Sequence of chain 1.H:
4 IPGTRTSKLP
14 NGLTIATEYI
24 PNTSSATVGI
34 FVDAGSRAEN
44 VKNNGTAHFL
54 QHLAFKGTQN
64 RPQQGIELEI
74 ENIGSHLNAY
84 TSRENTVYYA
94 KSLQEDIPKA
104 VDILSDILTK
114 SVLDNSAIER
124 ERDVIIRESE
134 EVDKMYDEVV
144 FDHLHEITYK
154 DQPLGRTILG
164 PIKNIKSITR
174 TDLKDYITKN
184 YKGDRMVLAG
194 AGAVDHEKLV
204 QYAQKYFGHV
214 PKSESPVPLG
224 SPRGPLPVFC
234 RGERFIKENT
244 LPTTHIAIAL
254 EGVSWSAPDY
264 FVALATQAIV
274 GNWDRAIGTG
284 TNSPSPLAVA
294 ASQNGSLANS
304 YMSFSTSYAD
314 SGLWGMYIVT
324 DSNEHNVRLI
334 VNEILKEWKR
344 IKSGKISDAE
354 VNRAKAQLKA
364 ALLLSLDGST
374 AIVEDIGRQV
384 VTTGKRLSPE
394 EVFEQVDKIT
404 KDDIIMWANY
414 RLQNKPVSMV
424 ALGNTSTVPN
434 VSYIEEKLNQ

A small-molecule ligand and the protein it binds are described below.
Small molecule (SMILES): CC(C)C[C@H](N)C(=O)N[C@@H](CO)C(=O)N[C@@H](CCCN=C(N)N)C(=O)N[C@H](C(=O)N[C@@H](C)C(=O)N[C@@H](CCCCN)C(=O)N[C@@H](CCCN=C(N)N)C(=O)N[C@@H](C)C(=O)O)C(C)C

Binding-site contacts:
Ligand atom NH2 contacts residue GLU141 of chain 1.H at 3.6 Å.
Ligand atom O contacts residue HIS55 of chain 1.H at 3.8 Å.
Ligand atom O contacts residue ILE161 of chain 1.H at 3.8 Å.
Ligand atom CG contacts residue TYR83 of chain 1.H at 3.9 Å (hydrophobic).
Ligand atom O contacts residue GLU131 of chain 1.H at 3.1 Å (salt-bridge).
Ligand atom NZ contacts residue TYR83 of chain 1.H at 3.7 Å.
Ligand atom C contacts residue THR84 of chain 1.H at 3.7 Å.
Ligand atom NE contacts residue VAL135 of chain 1.H at 3.8 Å.
Ligand atom CB contacts residue ALA82 of chain 1.H at 3.6 Å (hydrophobic).
Ligand atom CB contacts residue ILE161 of chain 1.H at 3.9 Å (hydrophobic).
Ligand atom NZ contacts residue GLU377 of chain 1.H at 3.2 Å (salt-bridge).
Ligand atom OG contacts residue GLN270 of chain 1.H at 3.1 Å (h-bond).
Ligand atom O contacts residue ZN1 of chain 1.R at 2.4 Å.
Ligand atom CA contacts residue ALA82 of chain 1.H at 3.7 Å (hydrophobic).
Ligand atom CZ contacts residue GLU141 of chain 1.H at 3.9 Å.
Ligand atom CA contacts residue THR84 of chain 1.H at 3.6 Å.
Ligand atom NH1 contacts residue VAL135 of chain 1.H at 3.4 Å.
Ligand atom OG contacts residue SER308 of chain 1.H at 3.0 Å (h-bond).
Ligand atom CA contacts residue THR84 of chain 1.H at 3.9 Å.
Ligand atom OG contacts residue SER306 of chain 1.H at 3.8 Å.
Ligand atom CD2 contacts residue LEU365 of chain 1.H at 3.6 Å (hydrophobic).
Ligand atom O contacts residue THR84 of chain 1.H at 3.0 Å (h-bond).
Ligand atom CD contacts residue TYR83 of chain 1.H at 3.5 Å (hydrophobic).
Ligand atom CG contacts residue LEU162 of chain 1.H at 3.3 Å (hydrophobic).
Ligand atom C contacts residue GLN54 of chain 1.H at 3.7 Å.
Ligand atom CD1 contacts residue LEU267 of chain 1.H at 3.9 Å (hydrophobic).
Ligand atom CB contacts residue SER308 of chain 1.H at 3.5 Å.
Ligand atom O contacts residue SER85 of chain 1.H at 3.8 Å.
Ligand atom C contacts residue ZN1 of chain 1.R at 3.1 Å.
Ligand atom NH2 contacts residue MET305 of chain 1.H at 3.8 Å.
Ligand atom O contacts residue GLN54 of chain 1.H at 2.8 Å (h-bond).
Ligand atom OG contacts residue PHE307 of chain 1.H at 3.0 Å.
Ligand atom NH1 contacts residue GLU141 of chain 1.H at 3.6 Å.
Ligand atom OXT contacts residue GLN54 of chain 1.H at 3.2 Å (h-bond).
Ligand atom N contacts residue THR84 of chain 1.H at 3.0 Å (h-bond).
Ligand atom CG2 contacts residue TRP258 of chain 1.H at 3.8 Å (hydrophobic).
Ligand atom OXT contacts residue HIS55 of chain 1.H at 3.7 Å.
Ligand atom O contacts residue TYR83 of chain 1.H at 3.5 Å.
Ligand atom CA contacts residue GLN54 of chain 1.H at 3.8 Å.
Ligand atom OXT contacts residue ZN1 of chain 1.R at 3.4 Å.